The small molecule below binds the protein below.
Small molecule (SMILES): CC(=O)N[C@@H]1[C@@H](O)[C@H](O)[C@@H](CO)O[C@H]1O

Sequence of chain 1.A:
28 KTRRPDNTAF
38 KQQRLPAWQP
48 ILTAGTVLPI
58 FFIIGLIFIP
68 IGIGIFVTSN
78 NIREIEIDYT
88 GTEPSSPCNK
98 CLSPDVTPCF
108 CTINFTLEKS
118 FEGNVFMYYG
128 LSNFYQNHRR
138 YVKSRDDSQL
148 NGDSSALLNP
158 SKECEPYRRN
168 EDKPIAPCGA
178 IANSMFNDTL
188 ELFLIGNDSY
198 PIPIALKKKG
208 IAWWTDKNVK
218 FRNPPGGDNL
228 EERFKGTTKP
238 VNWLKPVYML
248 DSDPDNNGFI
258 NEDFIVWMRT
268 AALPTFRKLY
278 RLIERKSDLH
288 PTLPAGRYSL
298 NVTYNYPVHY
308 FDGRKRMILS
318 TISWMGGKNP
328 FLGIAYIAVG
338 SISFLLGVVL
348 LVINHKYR

Binding-site contacts:
Ligand atom C3 contacts residue ASN298 of chain 1.A at 3.8 Å.
Ligand atom C7 contacts residue ASN298 of chain 1.A at 3.5 Å.
Ligand atom C1 contacts residue PHE107 of chain 1.A at 4.5 Å (hydrophobic).
Ligand atom C6 contacts residue PHE107 of chain 1.A at 3.7 Å (hydrophobic).
Ligand atom O7 contacts residue THR109 of chain 1.A at 4.0 Å.
Ligand atom C8 contacts residue PHE107 of chain 1.A at 4.0 Å (hydrophobic).
Ligand atom C7 contacts residue THR109 of chain 1.A at 4.3 Å.
Ligand atom O4 contacts residue PHE107 of chain 1.A at 4.3 Å.
Ligand atom O5 contacts residue PHE107 of chain 1.A at 4.2 Å.
Ligand atom C4 contacts residue ASN298 of chain 1.A at 4.2 Å.
Ligand atom C8 contacts residue ASN298 of chain 1.A at 3.6 Å.
Ligand atom N2 contacts residue ASN298 of chain 1.A at 2.9 Å (h-bond).
Ligand atom C1 contacts residue GLU188 of chain 1.A at 4.2 Å.
Ligand atom C1 contacts residue ASN298 of chain 1.A at 1.4 Å.
Ligand atom O5 contacts residue ASN298 of chain 1.A at 2.4 Å (h-bond).
Ligand atom C5 contacts residue ASN298 of chain 1.A at 3.7 Å.
Ligand atom O5 contacts residue GLU188 of chain 1.A at 3.6 Å.
Ligand atom C6 contacts residue THR300 of chain 1.A at 4.4 Å.
Ligand atom C8 contacts residue THR109 of chain 1.A at 4.3 Å.
Ligand atom O6 contacts residue GLU188 of chain 1.A at 3.4 Å (salt-bridge).
Ligand atom O7 contacts residue ASN298 of chain 1.A at 4.4 Å.
Ligand atom C5 contacts residue PHE107 of chain 1.A at 3.6 Å (hydrophobic).
Ligand atom C2 contacts residue ASN298 of chain 1.A at 2.5 Å.